The small molecule below binds the protein below.
Small molecule (SMILES): O=C1NO[C@H]2[C@@H]1CN[C@@H]2C(=O)O

Sequence of chain 1.C:
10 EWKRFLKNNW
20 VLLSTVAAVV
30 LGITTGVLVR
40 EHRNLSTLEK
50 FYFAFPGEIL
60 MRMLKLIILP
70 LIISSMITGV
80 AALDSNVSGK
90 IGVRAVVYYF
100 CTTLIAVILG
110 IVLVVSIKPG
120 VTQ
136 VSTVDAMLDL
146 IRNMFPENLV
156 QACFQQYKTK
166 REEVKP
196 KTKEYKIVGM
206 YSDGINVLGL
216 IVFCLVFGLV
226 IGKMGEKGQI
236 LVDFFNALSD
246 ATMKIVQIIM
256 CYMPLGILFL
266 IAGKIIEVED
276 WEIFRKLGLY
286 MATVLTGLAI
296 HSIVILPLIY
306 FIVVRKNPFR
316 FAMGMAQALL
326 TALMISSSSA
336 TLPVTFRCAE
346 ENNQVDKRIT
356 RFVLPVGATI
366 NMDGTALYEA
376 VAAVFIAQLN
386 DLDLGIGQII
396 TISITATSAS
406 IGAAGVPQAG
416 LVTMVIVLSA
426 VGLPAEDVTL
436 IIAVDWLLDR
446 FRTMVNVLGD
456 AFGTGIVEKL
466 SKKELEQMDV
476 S

Binding-site contacts:
Ligand atom C5 contacts residue PRO412 of chain 1.C at 4.2 Å (hydrophobic).
Ligand atom O3 contacts residue ARG447 of chain 1.C at 2.9 Å (salt-bridge).
Ligand atom O2 contacts residue ARG447 of chain 1.C at 3.7 Å.
Ligand atom C contacts residue THR448 of chain 1.C at 3.8 Å.
Ligand atom O1 contacts residue PRO412 of chain 1.C at 3.9 Å.
Ligand atom C5 contacts residue ARG447 of chain 1.C at 3.3 Å.
Ligand atom N1 contacts residue UR81 of chain 1.U at 1.3 Å.
Ligand atom O contacts residue ASN451 of chain 1.C at 3.5 Å (h-bond).
Ligand atom C3 contacts residue UR81 of chain 1.U at 0.3 Å.
Ligand atom O contacts residue UR81 of chain 1.U at 0.5 Å (h-bond).
Ligand atom O2 contacts residue UR81 of chain 1.U at 1.2 Å.
Ligand atom O3 contacts residue THR370 of chain 1.C at 3.8 Å.
Ligand atom O2 contacts residue ASP444 of chain 1.C at 3.4 Å (salt-bridge).
Ligand atom N1 contacts residue ASP444 of chain 1.C at 2.4 Å (salt-bridge).
Ligand atom C contacts residue SER333 of chain 1.C at 4.1 Å.
Ligand atom C2 contacts residue THR370 of chain 1.C at 4.0 Å.
Ligand atom O contacts residue THR448 of chain 1.C at 3.3 Å (h-bond).
Ligand atom O contacts residue SER333 of chain 1.C at 3.3 Å.
Ligand atom C4 contacts residue ARG447 of chain 1.C at 4.2 Å.
Ligand atom C1 contacts residue UR81 of chain 1.U at 1.0 Å.
Ligand atom C contacts residue UR81 of chain 1.U at 0.4 Å.
Ligand atom C3 contacts residue THR448 of chain 1.C at 3.5 Å.
Ligand atom O2 contacts residue PRO412 of chain 1.C at 3.7 Å.
Ligand atom C2 contacts residue UR81 of chain 1.U at 1.5 Å.
Ligand atom N contacts residue UR81 of chain 1.U at 0.6 Å (h-bond).
Ligand atom C2 contacts residue ASN451 of chain 1.C at 3.7 Å.
Ligand atom C5 contacts residue UR81 of chain 1.U at 0.4 Å.
Ligand atom C3 contacts residue ASP444 of chain 1.C at 3.4 Å.
Ligand atom C5 contacts residue ASP444 of chain 1.C at 4.0 Å.
Ligand atom O1 contacts residue UR81 of chain 1.U at 0.2 Å (h-bond).
Ligand atom C4 contacts residue ASP444 of chain 1.C at 3.5 Å.
Ligand atom C3 contacts residue THR370 of chain 1.C at 4.2 Å.
Ligand atom N1 contacts residue ARG447 of chain 1.C at 3.9 Å.
Ligand atom C3 contacts residue ARG447 of chain 1.C at 3.6 Å.
Ligand atom N contacts residue SER333 of chain 1.C at 3.8 Å.
Ligand atom C contacts residue ASN451 of chain 1.C at 3.9 Å.
Ligand atom C3 contacts residue ASN451 of chain 1.C at 4.1 Å.
Ligand atom C4 contacts residue UR81 of chain 1.U at 1.1 Å.
Ligand atom O3 contacts residue UR81 of chain 1.U at 1.1 Å (h-bond).
Ligand atom N1 contacts residue THR448 of chain 1.C at 3.7 Å.